A small-molecule ligand and the protein it binds are described below.
Small molecule (SMILES): CC(=O)N[C@H]1[C@H](O[C@H]2[C@H](O)[C@@H](NC(C)=O)CO[C@@H]2CO)O[C@H](CO)[C@@H](O)[C@@H]1O

Sequence of chain 1.A:
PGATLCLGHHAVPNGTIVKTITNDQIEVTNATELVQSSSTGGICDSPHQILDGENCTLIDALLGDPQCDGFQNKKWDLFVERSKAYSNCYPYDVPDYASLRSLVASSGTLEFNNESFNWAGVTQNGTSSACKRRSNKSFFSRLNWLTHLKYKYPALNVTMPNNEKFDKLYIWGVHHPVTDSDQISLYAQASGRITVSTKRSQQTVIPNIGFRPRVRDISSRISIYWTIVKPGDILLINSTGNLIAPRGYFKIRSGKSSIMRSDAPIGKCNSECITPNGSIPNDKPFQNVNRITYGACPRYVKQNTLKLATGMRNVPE

Sequence of chain 1.B:
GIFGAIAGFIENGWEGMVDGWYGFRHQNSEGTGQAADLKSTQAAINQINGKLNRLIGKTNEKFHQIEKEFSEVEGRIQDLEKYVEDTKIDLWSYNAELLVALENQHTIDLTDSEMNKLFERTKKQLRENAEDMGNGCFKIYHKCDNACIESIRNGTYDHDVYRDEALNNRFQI

Binding-site contacts:
Ligand atom O5 contacts residue ASN292 of chain 1.A at 3.6 Å.
Ligand atom O5 contacts residue VAL291 of chain 1.A at 4.4 Å.
Ligand atom C5 contacts residue ASN279 of chain 1.A at 3.6 Å.
Ligand atom C1 contacts residue VAL291 of chain 1.A at 3.5 Å (hydrophobic).
Ligand atom C6 contacts residue ASN292 of chain 1.A at 3.9 Å.
Ligand atom C3 contacts residue VAL291 of chain 1.A at 4.0 Å (hydrophobic).
Ligand atom N2 contacts residue VAL291 of chain 1.A at 3.5 Å (h-bond).
Ligand atom C1 contacts residue ASN279 of chain 1.A at 1.4 Å.
Ligand atom C1 contacts residue ASN292 of chain 1.A at 4.0 Å.
Ligand atom C6 contacts residue GLU69 of chain 1.B at 4.2 Å.
Ligand atom C8 contacts residue SER39 of chain 1.A at 3.5 Å.
Ligand atom C8 contacts residue GLU69 of chain 1.B at 3.6 Å.
Ligand atom C5 contacts residue ASN292 of chain 1.A at 3.7 Å.
Ligand atom O5 contacts residue ASN279 of chain 1.A at 2.4 Å (h-bond).
Ligand atom C5 contacts residue VAL291 of chain 1.A at 4.3 Å (hydrophobic).
Ligand atom C8 contacts residue ASN279 of chain 1.A at 4.5 Å.
Ligand atom C4 contacts residue ASN279 of chain 1.A at 4.2 Å.
Ligand atom C2 contacts residue VAL291 of chain 1.A at 3.8 Å (hydrophobic).
Ligand atom C8 contacts residue VAL291 of chain 1.A at 4.3 Å (hydrophobic).
Ligand atom C3 contacts residue ASN279 of chain 1.A at 3.8 Å.
Ligand atom N2 contacts residue ASN279 of chain 1.A at 3.0 Å (h-bond).
Ligand atom C7 contacts residue ASN279 of chain 1.A at 3.2 Å.
Ligand atom C2 contacts residue ASN279 of chain 1.A at 2.5 Å.
Ligand atom C7 contacts residue VAL291 of chain 1.A at 4.4 Å (hydrophobic).
Ligand atom O7 contacts residue ASN279 of chain 1.A at 3.1 Å (h-bond).